Binding-site contacts:
Ligand atom C12 contacts residue LEU102 of chain 1.A at 3.6 Å (hydrophobic).
Ligand atom C6 contacts residue ARG88 of chain 1.A at 3.6 Å.
Ligand atom C7 contacts residue GLY9 of chain 1.A at 4.0 Å.
Ligand atom C7 contacts residue PRO8 of chain 1.A at 4.5 Å (hydrophobic).
Ligand atom C10 contacts residue ALA37 of chain 1.A at 3.4 Å (hydrophobic).
Ligand atom O11 contacts residue ASN106 of chain 1.A at 2.8 Å (h-bond).
Ligand atom C9 contacts residue LEU102 of chain 1.A at 4.5 Å (hydrophobic).
Ligand atom C8 contacts residue ASN106 of chain 1.A at 4.1 Å.
Ligand atom C2 contacts residue ARG88 of chain 1.A at 3.6 Å.
Ligand atom C1 contacts residue DMS1 of chain 1.F at 4.3 Å.
Ligand atom C4 contacts residue MET74 of chain 1.A at 3.6 Å (hydrophobic).
Ligand atom O11 contacts residue MET74 of chain 1.A at 3.5 Å.
Ligand atom C10 contacts residue GLY9 of chain 1.A at 3.4 Å.
Ligand atom C8 contacts residue MET74 of chain 1.A at 3.7 Å (hydrophobic).
Ligand atom O11 contacts residue LEU102 of chain 1.A at 4.3 Å.
Ligand atom C6 contacts residue PRO8 of chain 1.A at 3.7 Å (hydrophobic).
Ligand atom C12 contacts residue GLU99 of chain 1.A at 3.6 Å.
Ligand atom C8 contacts residue DMS1 of chain 1.F at 3.2 Å.
Ligand atom C9 contacts residue ASN106 of chain 1.A at 3.8 Å.
Ligand atom C9 contacts residue ARG88 of chain 1.A at 4.4 Å.
Ligand atom C2 contacts residue PRO8 of chain 1.A at 4.1 Å (hydrophobic).
Ligand atom C5 contacts residue ARG88 of chain 1.A at 3.2 Å.
Ligand atom C12 contacts residue ASN106 of chain 1.A at 3.5 Å.
Ligand atom C2 contacts residue MET74 of chain 1.A at 4.2 Å (hydrophobic).
Ligand atom C10 contacts residue PHE70 of chain 1.A at 4.5 Å (hydrophobic).
Ligand atom C12 contacts residue ARG88 of chain 1.A at 3.4 Å.
Ligand atom C1 contacts residue MET74 of chain 1.A at 3.9 Å (hydrophobic).
Ligand atom C5 contacts residue MET74 of chain 1.A at 4.2 Å (hydrophobic).
Ligand atom C10 contacts residue THR10 of chain 1.A at 3.8 Å.
Ligand atom O11 contacts residue ARG88 of chain 1.A at 4.3 Å.
Ligand atom C4 contacts residue DMS1 of chain 1.F at 3.0 Å.
Ligand atom N3 contacts residue MET74 of chain 1.A at 4.4 Å.
Ligand atom C6 contacts residue GLY9 of chain 1.A at 3.7 Å.
Ligand atom O11 contacts residue LEU86 of chain 1.A at 4.2 Å.
Ligand atom C5 contacts residue PRO8 of chain 1.A at 3.9 Å (hydrophobic).
Ligand atom C9 contacts residue MET74 of chain 1.A at 3.5 Å (hydrophobic).

A protein and the small-molecule ligand that binds it are described below.
Small molecule (SMILES): COc1ccc2[nH]c(C)cc2c1

Sequence of chain 1.A:
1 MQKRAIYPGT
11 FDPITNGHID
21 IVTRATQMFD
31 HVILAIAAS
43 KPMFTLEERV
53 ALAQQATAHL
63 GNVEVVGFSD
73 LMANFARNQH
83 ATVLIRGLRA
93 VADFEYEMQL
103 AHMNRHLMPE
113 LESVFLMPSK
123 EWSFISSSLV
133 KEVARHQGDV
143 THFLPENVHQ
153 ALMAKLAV